The protein below binds the small molecule below.
Small molecule (SMILES): N[C@@H](Cc1c[nH]c[nH+]1)C(=O)O

Sequence of chain 1.C:
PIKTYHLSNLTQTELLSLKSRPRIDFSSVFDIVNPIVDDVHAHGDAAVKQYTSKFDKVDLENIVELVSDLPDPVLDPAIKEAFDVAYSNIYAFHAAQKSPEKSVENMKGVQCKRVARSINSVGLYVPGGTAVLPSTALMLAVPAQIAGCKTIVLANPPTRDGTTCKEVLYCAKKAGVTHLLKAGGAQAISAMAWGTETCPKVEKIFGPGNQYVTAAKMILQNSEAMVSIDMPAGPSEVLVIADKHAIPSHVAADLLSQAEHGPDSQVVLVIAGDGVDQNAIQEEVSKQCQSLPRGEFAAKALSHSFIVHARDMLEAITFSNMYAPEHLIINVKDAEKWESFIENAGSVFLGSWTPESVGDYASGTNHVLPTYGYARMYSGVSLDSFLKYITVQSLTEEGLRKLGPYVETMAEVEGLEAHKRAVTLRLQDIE

Sequence of chain 1.D:
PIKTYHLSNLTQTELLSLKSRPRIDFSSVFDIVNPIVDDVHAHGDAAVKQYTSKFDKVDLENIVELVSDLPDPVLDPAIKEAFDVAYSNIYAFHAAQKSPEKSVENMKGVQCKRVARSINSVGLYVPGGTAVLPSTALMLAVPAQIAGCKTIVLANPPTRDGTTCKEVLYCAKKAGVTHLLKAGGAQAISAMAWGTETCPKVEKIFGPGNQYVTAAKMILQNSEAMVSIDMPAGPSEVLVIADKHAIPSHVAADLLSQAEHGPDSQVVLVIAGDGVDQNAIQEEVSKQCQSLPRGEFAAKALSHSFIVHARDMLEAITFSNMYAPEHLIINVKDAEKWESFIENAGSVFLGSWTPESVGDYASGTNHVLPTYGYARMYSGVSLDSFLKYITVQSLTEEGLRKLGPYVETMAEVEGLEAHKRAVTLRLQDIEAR

Binding-site contacts:
Ligand atom CB contacts residue ZN1 of chain 1.Q at 3.4 Å.
Ligand atom NE2 contacts residue GLU423 of chain 1.C at 2.7 Å (salt-bridge).
Ligand atom OXT contacts residue GLU335 of chain 1.D at 2.8 Å (salt-bridge).
Ligand atom OXT contacts residue HIS336 of chain 1.D at 3.3 Å.
Ligand atom ND1 contacts residue ASP369 of chain 1.D at 2.8 Å (salt-bridge).
Ligand atom N contacts residue SER245 of chain 1.D at 3.5 Å (h-bond).
Ligand atom CE1 contacts residue ZN1 of chain 1.Q at 3.0 Å.
Ligand atom ND1 contacts residue HIS428 of chain 1.C at 3.1 Å (h-bond).
Ligand atom CE1 contacts residue HIS428 of chain 1.C at 3.3 Å.
Ligand atom O contacts residue GLU335 of chain 1.D at 3.3 Å (salt-bridge).
Ligand atom C contacts residue NAD1 of chain 1.S at 3.0 Å.
Ligand atom NE2 contacts residue TYR370 of chain 1.D at 3.5 Å (h-bond).
Ligand atom C contacts residue HIS336 of chain 1.D at 3.4 Å.
Ligand atom CE1 contacts residue HIS270 of chain 1.D at 3.5 Å.
Ligand atom O contacts residue NAD1 of chain 1.S at 3.2 Å.
Ligand atom N contacts residue GLN267 of chain 1.D at 2.5 Å (h-bond).
Ligand atom N contacts residue GLU365 of chain 1.D at 3.4 Å (salt-bridge).
Ligand atom CA contacts residue NAD1 of chain 1.S at 3.2 Å.
Ligand atom CE1 contacts residue GLU423 of chain 1.C at 3.5 Å.
Ligand atom CA contacts residue ZN1 of chain 1.Q at 3.1 Å.
Ligand atom CB contacts residue HIS376 of chain 1.D at 3.5 Å.
Ligand atom CE1 contacts residue TYR370 of chain 1.D at 3.3 Å (hydrophobic).
Ligand atom CA contacts residue SER245 of chain 1.D at 3.4 Å.
Ligand atom CB contacts residue ASP369 of chain 1.D at 3.5 Å.
Ligand atom C contacts residue SER245 of chain 1.D at 3.4 Å.
Ligand atom C contacts residue GLU335 of chain 1.D at 3.5 Å.
Ligand atom CE1 contacts residue LEU425 of chain 1.C at 3.4 Å (hydrophobic).
Ligand atom N contacts residue ASP369 of chain 1.D at 3.0 Å (salt-bridge).
Ligand atom CA contacts residue HIS270 of chain 1.D at 3.3 Å.
Ligand atom OXT contacts residue NAD1 of chain 1.S at 3.0 Å.
Ligand atom CB contacts residue NAD1 of chain 1.S at 3.5 Å.
Ligand atom O contacts residue HIS336 of chain 1.D at 3.2 Å (h-bond).
Ligand atom N contacts residue HIS270 of chain 1.D at 2.7 Å (h-bond).
Ligand atom CD2 contacts residue SER144 of chain 1.D at 3.4 Å.
Ligand atom ND1 contacts residue HIS270 of chain 1.D at 3.1 Å (h-bond).
Ligand atom N contacts residue ZN1 of chain 1.Q at 2.1 Å.
Ligand atom OXT contacts residue SER245 of chain 1.D at 2.5 Å (h-bond).
Ligand atom ND1 contacts residue ZN1 of chain 1.Q at 2.1 Å.
Ligand atom O contacts residue HIS376 of chain 1.D at 2.8 Å (h-bond).
Ligand atom CG contacts residue ZN1 of chain 1.Q at 3.0 Å.